Binding-site contacts:
Ligand atom OAA contacts residue TYR161 of chain 2.C at 2.5 Å (h-bond).
Ligand atom CAD contacts residue SER148 of chain 2.C at 3.5 Å.
Ligand atom CAH contacts residue GLN202 of chain 2.C at 3.5 Å.
Ligand atom OAB contacts residue HIS150 of chain 2.C at 3.3 Å.
Ligand atom OAC contacts residue LEU198 of chain 2.C at 3.8 Å.
Ligand atom CAD contacts residue NAD1 of chain 2.I at 3.4 Å.
Ligand atom CAH contacts residue PHE193 of chain 2.C at 3.7 Å (hydrophobic).
Ligand atom OAC contacts residue GLN99 of chain 2.C at 2.9 Å (h-bond).
Ligand atom OAA contacts residue NAD1 of chain 2.I at 3.1 Å.
Ligand atom CAF contacts residue PHE193 of chain 2.C at 3.2 Å (hydrophobic).
Ligand atom CAD contacts residue PHE193 of chain 2.C at 4.5 Å (hydrophobic).
Ligand atom CAG contacts residue NAD1 of chain 2.I at 3.4 Å.
Ligand atom OAC contacts residue GLN202 of chain 2.C at 2.5 Å (h-bond).
Ligand atom CAD contacts residue TYR161 of chain 2.C at 4.1 Å (hydrophobic).
Ligand atom OAA contacts residue SER148 of chain 2.C at 4.4 Å.
Ligand atom CAH contacts residue GLN99 of chain 2.C at 3.5 Å.
Ligand atom CAE contacts residue TYR161 of chain 2.C at 3.6 Å (hydrophobic).
Ligand atom OAA contacts residue LEU198 of chain 2.C at 4.4 Å.
Ligand atom CAF contacts residue LEU198 of chain 2.C at 4.3 Å (hydrophobic).
Ligand atom CAD contacts residue GLY192 of chain 2.C at 4.4 Å.
Ligand atom OAB contacts residue GLN202 of chain 2.C at 4.4 Å.
Ligand atom CAF contacts residue VAL199 of chain 2.C at 4.0 Å (hydrophobic).
Ligand atom OAC contacts residue PHE193 of chain 2.C at 4.3 Å.
Ligand atom CAG contacts residue TYR161 of chain 2.C at 3.1 Å (hydrophobic).
Ligand atom OAB contacts residue PHE193 of chain 2.C at 3.8 Å.
Ligand atom CAG contacts residue SER148 of chain 2.C at 2.3 Å.
Ligand atom CAH contacts residue LYS158 of chain 2.C at 3.2 Å.
Ligand atom OAB contacts residue LYS158 of chain 2.C at 2.7 Å (salt-bridge).
Ligand atom CAE contacts residue NAD1 of chain 2.I at 3.3 Å.
Ligand atom CAF contacts residue LYS158 of chain 2.C at 4.3 Å.
Ligand atom OAC contacts residue LYS158 of chain 2.C at 3.2 Å (salt-bridge).
Ligand atom CAF contacts residue GLN202 of chain 2.C at 3.9 Å.
Ligand atom CAE contacts residue SER148 of chain 2.C at 4.5 Å.
Ligand atom CAG contacts residue HIS150 of chain 2.C at 3.0 Å.
Ligand atom CAD contacts residue HIS150 of chain 2.C at 3.7 Å.
Ligand atom CAF contacts residue NAD1 of chain 2.I at 3.6 Å.
Ligand atom OAB contacts residue TYR161 of chain 2.C at 4.2 Å.
Ligand atom OAB contacts residue GLN99 of chain 2.C at 3.6 Å (h-bond).
Ligand atom CAE contacts residue PHE193 of chain 2.C at 4.4 Å (hydrophobic).
Ligand atom CAH contacts residue HIS150 of chain 2.C at 4.5 Å.

Sequence of chain 2.C:
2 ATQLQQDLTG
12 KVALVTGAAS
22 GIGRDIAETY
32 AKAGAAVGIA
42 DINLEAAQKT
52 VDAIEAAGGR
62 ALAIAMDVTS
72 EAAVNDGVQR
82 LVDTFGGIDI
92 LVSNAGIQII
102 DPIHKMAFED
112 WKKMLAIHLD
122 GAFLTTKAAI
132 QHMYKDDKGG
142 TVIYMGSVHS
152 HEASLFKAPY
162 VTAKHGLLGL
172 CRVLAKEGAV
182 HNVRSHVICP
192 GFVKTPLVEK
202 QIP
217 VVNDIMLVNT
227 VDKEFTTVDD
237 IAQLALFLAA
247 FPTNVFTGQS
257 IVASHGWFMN

A small-molecule ligand and the protein it binds are described below.
Small molecule (SMILES): CCC(=O)CC(=O)O